A small-molecule ligand and the protein it binds are described below.
Small molecule (SMILES): Nc1ncnc2c1ncn2[C@@H]1O[C@H](CO)[C@@H](O)[C@H]1O

Binding-site contacts:
Ligand atom C5 contacts residue PHE168 of chain 1.C at 3.7 Å (hydrophobic).
Ligand atom O4' contacts residue ARG52 of chain 1.B at 3.7 Å.
Ligand atom O2' contacts residue GLU189 of chain 1.C at 2.5 Å (salt-bridge).
Ligand atom O3' contacts residue GLU189 of chain 1.C at 2.5 Å (salt-bridge).
Ligand atom C6 contacts residue VAL186 of chain 1.C at 3.8 Å (hydrophobic).
Ligand atom C2 contacts residue MET188 of chain 1.C at 3.5 Å (hydrophobic).
Ligand atom C5 contacts residue GLY101 of chain 1.C at 3.8 Å.
Ligand atom O5' contacts residue HIS13 of chain 1.B at 2.5 Å (h-bond).
Ligand atom O2' contacts residue ARG96 of chain 1.C at 3.4 Å (salt-bridge).
Ligand atom N7 contacts residue ALA100 of chain 1.C at 3.5 Å.
Ligand atom C1' contacts residue SER99 of chain 1.C at 3.4 Å.
Ligand atom N1 contacts residue PHE168 of chain 1.C at 3.8 Å.
Ligand atom O5' contacts residue PHE168 of chain 1.C at 3.5 Å.
Ligand atom N1 contacts residue VAL186 of chain 1.C at 3.8 Å.
Ligand atom N6 contacts residue VAL186 of chain 1.C at 3.6 Å.
Ligand atom C2' contacts residue GLU189 of chain 1.C at 3.6 Å.
Ligand atom O4' contacts residue SER99 of chain 1.C at 3.6 Å (h-bond).
Ligand atom C3' contacts residue GLU189 of chain 1.C at 3.5 Å.
Ligand atom O2' contacts residue GLU187 of chain 1.C at 3.5 Å.
Ligand atom N3 contacts residue MET188 of chain 1.C at 3.4 Å.
Ligand atom N6 contacts residue ASP212 of chain 1.C at 3.2 Å (salt-bridge).
Ligand atom N7 contacts residue ASP212 of chain 1.C at 3.0 Å (salt-bridge).
Ligand atom C4' contacts residue ARG52 of chain 1.B at 3.6 Å.
Ligand atom N3 contacts residue PHE168 of chain 1.C at 3.8 Å.
Ligand atom N3 contacts residue GLU187 of chain 1.C at 3.7 Å.
Ligand atom C8 contacts residue SER99 of chain 1.C at 3.3 Å.
Ligand atom N9 contacts residue SER99 of chain 1.C at 3.5 Å (h-bond).
Ligand atom O2' contacts residue MET188 of chain 1.C at 3.5 Å (h-bond).
Ligand atom N6 contacts residue GLY101 of chain 1.C at 3.8 Å.
Ligand atom C5' contacts residue PHE168 of chain 1.C at 3.5 Å (hydrophobic).
Ligand atom C5 contacts residue VAL186 of chain 1.C at 3.7 Å (hydrophobic).
Ligand atom C2 contacts residue PHE168 of chain 1.C at 3.8 Å (hydrophobic).
Ligand atom C2' contacts residue MET188 of chain 1.C at 3.8 Å (hydrophobic).
Ligand atom C3' contacts residue MET188 of chain 1.C at 3.8 Å (hydrophobic).
Ligand atom N6 contacts residue CYS214 of chain 1.C at 3.6 Å (h-bond).
Ligand atom C8 contacts residue ALA100 of chain 1.C at 3.6 Å (hydrophobic).
Ligand atom C6 contacts residue PHE168 of chain 1.C at 3.8 Å (hydrophobic).
Ligand atom O3' contacts residue MET73 of chain 1.C at 3.7 Å.
Ligand atom N7 contacts residue GLY101 of chain 1.C at 3.4 Å (h-bond).
Ligand atom C5' contacts residue HIS13 of chain 1.B at 3.4 Å.

Sequence of chain 1.C:
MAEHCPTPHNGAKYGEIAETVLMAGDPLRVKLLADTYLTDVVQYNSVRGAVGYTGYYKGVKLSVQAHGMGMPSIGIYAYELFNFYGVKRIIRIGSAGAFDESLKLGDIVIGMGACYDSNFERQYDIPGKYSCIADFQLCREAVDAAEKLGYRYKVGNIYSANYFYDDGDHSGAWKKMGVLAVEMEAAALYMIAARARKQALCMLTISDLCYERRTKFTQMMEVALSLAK

Sequence of chain 1.B:
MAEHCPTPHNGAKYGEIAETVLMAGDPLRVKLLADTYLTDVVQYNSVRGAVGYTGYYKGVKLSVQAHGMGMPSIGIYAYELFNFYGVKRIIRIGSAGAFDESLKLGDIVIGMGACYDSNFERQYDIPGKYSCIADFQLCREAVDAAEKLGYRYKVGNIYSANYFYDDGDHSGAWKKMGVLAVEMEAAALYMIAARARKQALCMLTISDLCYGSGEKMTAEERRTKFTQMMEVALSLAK